A protein and the small-molecule ligand that binds it are described below.
Small molecule (SMILES): CC(=O)N[C@H]1[C@H](O[C@H]2[C@H](O)[C@@H](NC(C)=O)CO[C@@H]2CO)O[C@H](CO)[C@@H](O)[C@@H]1O

Binding-site contacts:
Ligand atom C1 contacts residue ASN249 of chain 1.I at 4.4 Å.
Ligand atom O5 contacts residue ASN249 of chain 1.I at 3.6 Å.
Ligand atom C3 contacts residue ASN246 of chain 1.I at 3.6 Å.
Ligand atom C1 contacts residue ASN246 of chain 1.I at 1.4 Å.
Ligand atom O6 contacts residue ASN249 of chain 1.I at 4.2 Å.
Ligand atom C4 contacts residue ASN246 of chain 1.I at 4.2 Å.
Ligand atom C5 contacts residue ASN246 of chain 1.I at 3.7 Å.
Ligand atom C7 contacts residue ASN246 of chain 1.I at 3.7 Å.
Ligand atom C1 contacts residue THR248 of chain 1.I at 3.9 Å.
Ligand atom O7 contacts residue ASN246 of chain 1.I at 4.2 Å.
Ligand atom N2 contacts residue ASN246 of chain 1.I at 2.8 Å (h-bond).
Ligand atom C5 contacts residue THR248 of chain 1.I at 3.5 Å.
Ligand atom C2 contacts residue ASN246 of chain 1.I at 2.4 Å.
Ligand atom C6 contacts residue THR248 of chain 1.I at 3.5 Å.
Ligand atom O5 contacts residue ASN246 of chain 1.I at 2.4 Å (h-bond).
Ligand atom O6 contacts residue THR248 of chain 1.I at 2.8 Å (h-bond).
Ligand atom O5 contacts residue THR248 of chain 1.I at 3.3 Å (h-bond).
Ligand atom C6 contacts residue ASN249 of chain 1.I at 4.4 Å.

Sequence of chain 1.I:
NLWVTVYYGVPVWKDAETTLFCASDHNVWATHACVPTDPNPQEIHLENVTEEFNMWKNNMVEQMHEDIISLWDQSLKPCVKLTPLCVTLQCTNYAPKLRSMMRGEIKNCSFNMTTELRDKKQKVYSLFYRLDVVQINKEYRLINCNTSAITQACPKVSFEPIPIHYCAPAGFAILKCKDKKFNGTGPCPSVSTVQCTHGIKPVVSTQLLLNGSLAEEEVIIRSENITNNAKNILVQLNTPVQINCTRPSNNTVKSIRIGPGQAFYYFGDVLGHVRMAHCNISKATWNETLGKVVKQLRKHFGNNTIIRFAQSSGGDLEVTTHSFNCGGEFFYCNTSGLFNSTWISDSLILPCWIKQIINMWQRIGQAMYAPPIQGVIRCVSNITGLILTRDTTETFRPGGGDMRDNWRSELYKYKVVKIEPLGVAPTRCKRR